Sequence of chain 2.B:
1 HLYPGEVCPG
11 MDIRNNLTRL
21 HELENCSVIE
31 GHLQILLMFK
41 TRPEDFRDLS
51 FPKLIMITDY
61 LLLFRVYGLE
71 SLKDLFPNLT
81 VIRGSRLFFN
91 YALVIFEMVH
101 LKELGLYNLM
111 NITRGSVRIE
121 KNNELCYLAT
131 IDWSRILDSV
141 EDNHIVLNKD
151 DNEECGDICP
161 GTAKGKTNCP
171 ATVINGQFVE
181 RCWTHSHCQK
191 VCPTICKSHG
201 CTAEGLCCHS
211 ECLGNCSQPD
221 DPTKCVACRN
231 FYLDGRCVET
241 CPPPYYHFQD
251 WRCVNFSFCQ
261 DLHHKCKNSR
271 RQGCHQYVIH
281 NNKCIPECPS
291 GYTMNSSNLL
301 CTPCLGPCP

This protein binds this small molecule.
Small molecule (SMILES): CC(=O)N[C@@H]1[C@@H](O)[C@H](O)[C@@H](CO)O[C@H]1O

Binding-site contacts:
Ligand atom C1 contacts residue ASN215 of chain 2.B at 1.4 Å.
Ligand atom O5 contacts residue CYS216 of chain 2.B at 4.3 Å.
Ligand atom C2 contacts residue ASN108 of chain 2.B at 4.5 Å.
Ligand atom C4 contacts residue ASN215 of chain 2.B at 4.2 Å.
Ligand atom N2 contacts residue ASN215 of chain 2.B at 3.0 Å (h-bond).
Ligand atom C8 contacts residue LYS190 of chain 2.B at 3.5 Å.
Ligand atom C7 contacts residue ASN108 of chain 2.B at 4.3 Å.
Ligand atom O7 contacts residue ASN108 of chain 2.B at 3.3 Å (h-bond).
Ligand atom C5 contacts residue ASN215 of chain 2.B at 3.6 Å.
Ligand atom C2 contacts residue ASN215 of chain 2.B at 2.5 Å.
Ligand atom C8 contacts residue ALA203 of chain 2.B at 3.7 Å (hydrophobic).
Ligand atom O6 contacts residue SER217 of chain 2.B at 4.2 Å.
Ligand atom C7 contacts residue ASN215 of chain 2.B at 4.1 Å.
Ligand atom O5 contacts residue VAL226 of chain 2.B at 3.7 Å.
Ligand atom C7 contacts residue LYS190 of chain 2.B at 3.4 Å.
Ligand atom O7 contacts residue LYS190 of chain 2.B at 4.1 Å.
Ligand atom C2 contacts residue LYS190 of chain 2.B at 4.4 Å.
Ligand atom C3 contacts residue ASN215 of chain 2.B at 3.8 Å.
Ligand atom O7 contacts residue ASN215 of chain 2.B at 4.5 Å.
Ligand atom C1 contacts residue VAL226 of chain 2.B at 4.3 Å (hydrophobic).
Ligand atom O5 contacts residue ASN215 of chain 2.B at 2.3 Å (h-bond).
Ligand atom N2 contacts residue LYS190 of chain 2.B at 3.2 Å (salt-bridge).
Ligand atom C1 contacts residue CYS216 of chain 2.B at 4.2 Å (hydrophobic).